This small molecule binds to this protein.
Small molecule (SMILES): O=C(O)[C@H]1O[C@H](O[C@@H]2[C@H](O)[C@@H](O)[C@@H](O[C@@H]3[C@H](O)[C@@H](O)[C@H](O)O[C@@H]3C(=O)O)O[C@@H]2C(=O)O)[C@H](O)[C@@H](O)[C@H]1O

Sequence of chain 1.B:
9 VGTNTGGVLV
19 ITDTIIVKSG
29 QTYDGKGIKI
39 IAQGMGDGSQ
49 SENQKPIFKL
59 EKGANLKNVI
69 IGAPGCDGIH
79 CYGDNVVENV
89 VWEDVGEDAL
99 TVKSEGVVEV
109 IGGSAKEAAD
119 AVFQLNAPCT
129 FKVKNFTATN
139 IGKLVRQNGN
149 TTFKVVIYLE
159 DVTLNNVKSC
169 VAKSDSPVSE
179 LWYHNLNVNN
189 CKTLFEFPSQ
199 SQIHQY

Binding-site contacts:
Ligand atom O3 contacts residue ASN146 of chain 1.B at 2.8 Å (h-bond).
Ligand atom C6 contacts residue CA1 of chain 1.M at 3.2 Å.
Ligand atom O3 contacts residue GLN122 of chain 1.B at 3.0 Å (h-bond).
Ligand atom O6A contacts residue ASP118 of chain 1.B at 3.2 Å (salt-bridge).
Ligand atom C6 contacts residue ASP118 of chain 1.B at 3.2 Å.
Ligand atom O3 contacts residue GLY147 of chain 1.B at 3.0 Å (h-bond).
Ligand atom C1 contacts residue CA1 of chain 1.M at 3.4 Å.
Ligand atom O6A contacts residue CA1 of chain 1.N at 2.7 Å.
Ligand atom O6A contacts residue ASP96 of chain 1.B at 3.2 Å (salt-bridge).
Ligand atom O2 contacts residue ASP118 of chain 1.B at 3.5 Å (salt-bridge).
Ligand atom O1 contacts residue LYS141 of chain 1.B at 3.6 Å (salt-bridge).
Ligand atom C2 contacts residue ASP118 of chain 1.B at 3.4 Å.
Ligand atom O2 contacts residue GLY147 of chain 1.B at 3.1 Å.
Ligand atom O6B contacts residue CA1 of chain 1.N at 2.4 Å.
Ligand atom C6 contacts residue ARG144 of chain 1.B at 3.5 Å.
Ligand atom O5 contacts residue LYS141 of chain 1.B at 3.1 Å (salt-bridge).
Ligand atom O6B contacts residue LYS141 of chain 1.B at 3.0 Å (salt-bridge).
Ligand atom O6B contacts residue ARG144 of chain 1.B at 2.9 Å (salt-bridge).
Ligand atom C1 contacts residue GLU50 of chain 1.B at 3.3 Å.
Ligand atom O6B contacts residue ASP118 of chain 1.B at 3.2 Å (salt-bridge).
Ligand atom O6B contacts residue GLU95 of chain 1.B at 3.0 Å (salt-bridge).
Ligand atom O5 contacts residue CA1 of chain 1.M at 2.4 Å.
Ligand atom O6A contacts residue CA1 of chain 1.O at 2.6 Å.
Ligand atom O6A contacts residue ARG144 of chain 1.B at 2.9 Å (salt-bridge).
Ligand atom O6A contacts residue CA1 of chain 1.M at 2.4 Å.
Ligand atom C6 contacts residue CA1 of chain 1.N at 2.9 Å.
Ligand atom O6B contacts residue GLU50 of chain 1.B at 3.1 Å (salt-bridge).
Ligand atom O1 contacts residue ASP118 of chain 1.B at 2.7 Å (salt-bridge).
Ligand atom O4 contacts residue ASN146 of chain 1.B at 3.6 Å (h-bond).
Ligand atom O2 contacts residue ARG144 of chain 1.B at 3.2 Å (salt-bridge).
Ligand atom O6B contacts residue CA1 of chain 1.M at 2.3 Å.
Ligand atom O6A contacts residue GLU95 of chain 1.B at 3.0 Å (salt-bridge).
Ligand atom C5 contacts residue CA1 of chain 1.M at 3.4 Å.
Ligand atom C1 contacts residue ASP118 of chain 1.B at 3.6 Å.
Ligand atom O5 contacts residue GLU50 of chain 1.B at 3.2 Å (salt-bridge).
Ligand atom O6B contacts residue GLN122 of chain 1.B at 3.5 Å.
Ligand atom C6 contacts residue GLU50 of chain 1.B at 3.3 Å.
Ligand atom C3 contacts residue ASN146 of chain 1.B at 3.5 Å.
Ligand atom O6B contacts residue ASN124 of chain 1.B at 2.8 Å (h-bond).
Ligand atom O6A contacts residue GLU50 of chain 1.B at 3.1 Å (salt-bridge).